This protein binds this small molecule.
Small molecule (SMILES): CC(=O)N[C@@H]1[C@@H](O)[C@H](O)[C@@H](CO)O[C@H]1O

Binding-site contacts:
Ligand atom C7 contacts residue GLN577 of chain 1.B at 4.0 Å.
Ligand atom O7 contacts residue ASN328 of chain 1.B at 2.7 Å (h-bond).
Ligand atom C8 contacts residue GLN577 of chain 1.B at 3.5 Å.
Ligand atom N2 contacts residue ASN328 of chain 1.B at 2.9 Å (h-bond).
Ligand atom N2 contacts residue GLN577 of chain 1.B at 3.7 Å.
Ligand atom O5 contacts residue ASN328 of chain 1.B at 2.4 Å (h-bond).
Ligand atom C5 contacts residue ASN328 of chain 1.B at 3.6 Å.
Ligand atom C7 contacts residue ASN328 of chain 1.B at 3.0 Å.
Ligand atom C4 contacts residue ASN328 of chain 1.B at 4.2 Å.
Ligand atom C2 contacts residue ASN328 of chain 1.B at 2.4 Å.
Ligand atom C5 contacts residue GLN577 of chain 1.B at 4.2 Å.
Ligand atom C1 contacts residue GLN577 of chain 1.B at 4.3 Å.
Ligand atom C3 contacts residue ASN328 of chain 1.B at 3.8 Å.
Ligand atom C1 contacts residue ASN328 of chain 1.B at 1.4 Å.
Ligand atom C8 contacts residue ASN328 of chain 1.B at 4.3 Å.
Ligand atom O6 contacts residue ASN328 of chain 1.B at 3.7 Å.
Ligand atom O5 contacts residue GLN577 of chain 1.B at 4.3 Å.
Ligand atom C6 contacts residue ASN328 of chain 1.B at 4.4 Å.

Sequence of chain 1.B:
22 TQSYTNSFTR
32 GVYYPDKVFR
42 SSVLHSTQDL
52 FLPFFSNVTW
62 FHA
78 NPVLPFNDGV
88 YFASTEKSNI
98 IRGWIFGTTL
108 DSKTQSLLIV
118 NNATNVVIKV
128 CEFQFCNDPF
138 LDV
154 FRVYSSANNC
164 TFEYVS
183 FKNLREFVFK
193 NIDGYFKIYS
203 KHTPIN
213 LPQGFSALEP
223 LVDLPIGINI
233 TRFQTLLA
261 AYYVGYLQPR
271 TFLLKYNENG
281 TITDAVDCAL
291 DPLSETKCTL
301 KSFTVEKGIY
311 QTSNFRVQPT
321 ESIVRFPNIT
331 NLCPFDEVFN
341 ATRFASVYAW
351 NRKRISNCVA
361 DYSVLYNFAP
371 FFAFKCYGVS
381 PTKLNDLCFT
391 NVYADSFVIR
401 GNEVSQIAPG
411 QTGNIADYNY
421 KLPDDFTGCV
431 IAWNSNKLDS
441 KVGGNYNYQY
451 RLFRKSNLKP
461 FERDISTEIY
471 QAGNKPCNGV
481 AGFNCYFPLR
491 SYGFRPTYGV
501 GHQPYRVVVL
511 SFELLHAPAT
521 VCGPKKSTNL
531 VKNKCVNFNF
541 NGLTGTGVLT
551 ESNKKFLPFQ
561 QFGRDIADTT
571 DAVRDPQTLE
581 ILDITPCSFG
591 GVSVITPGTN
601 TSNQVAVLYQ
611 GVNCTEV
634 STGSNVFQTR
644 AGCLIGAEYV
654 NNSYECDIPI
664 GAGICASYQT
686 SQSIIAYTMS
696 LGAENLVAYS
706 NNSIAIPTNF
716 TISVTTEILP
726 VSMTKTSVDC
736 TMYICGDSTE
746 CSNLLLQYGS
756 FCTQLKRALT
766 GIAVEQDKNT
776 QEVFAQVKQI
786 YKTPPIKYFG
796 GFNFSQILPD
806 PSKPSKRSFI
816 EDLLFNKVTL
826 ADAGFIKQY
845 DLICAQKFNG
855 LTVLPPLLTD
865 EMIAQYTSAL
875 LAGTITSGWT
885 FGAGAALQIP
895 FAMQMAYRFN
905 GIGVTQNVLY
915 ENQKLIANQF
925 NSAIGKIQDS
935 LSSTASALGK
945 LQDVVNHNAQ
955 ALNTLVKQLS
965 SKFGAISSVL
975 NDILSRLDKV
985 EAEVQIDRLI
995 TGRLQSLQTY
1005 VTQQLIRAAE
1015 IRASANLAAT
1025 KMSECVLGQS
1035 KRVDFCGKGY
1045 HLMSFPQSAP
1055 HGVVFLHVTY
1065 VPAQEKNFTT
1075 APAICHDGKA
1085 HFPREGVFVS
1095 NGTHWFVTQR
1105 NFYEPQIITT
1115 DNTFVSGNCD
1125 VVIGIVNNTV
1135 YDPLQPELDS